Sequence of chain 1.B:
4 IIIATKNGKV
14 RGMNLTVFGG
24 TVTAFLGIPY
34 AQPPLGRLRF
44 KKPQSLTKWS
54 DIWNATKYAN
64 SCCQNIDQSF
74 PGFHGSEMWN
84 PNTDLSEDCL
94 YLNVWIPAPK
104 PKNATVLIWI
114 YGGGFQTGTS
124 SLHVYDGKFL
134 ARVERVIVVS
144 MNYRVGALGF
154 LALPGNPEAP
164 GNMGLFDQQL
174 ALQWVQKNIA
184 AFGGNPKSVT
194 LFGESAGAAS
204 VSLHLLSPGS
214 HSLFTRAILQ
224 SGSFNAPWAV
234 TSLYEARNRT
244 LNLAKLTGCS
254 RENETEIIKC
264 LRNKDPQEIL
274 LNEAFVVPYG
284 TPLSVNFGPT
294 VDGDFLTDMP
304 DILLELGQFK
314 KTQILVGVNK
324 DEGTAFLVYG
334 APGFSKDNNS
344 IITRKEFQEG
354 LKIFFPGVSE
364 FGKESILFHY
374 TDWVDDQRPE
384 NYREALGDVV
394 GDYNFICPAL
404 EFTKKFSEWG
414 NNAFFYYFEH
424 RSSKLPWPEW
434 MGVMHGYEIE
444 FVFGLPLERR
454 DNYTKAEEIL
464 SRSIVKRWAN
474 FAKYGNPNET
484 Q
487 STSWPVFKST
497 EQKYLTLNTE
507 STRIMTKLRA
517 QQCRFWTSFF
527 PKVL

The small molecule below binds the protein below.
Small molecule (SMILES): CC(=O)N[C@@H]1[C@@H](O)[C@H](O)[C@@H](CO)O[C@H]1O

Binding-site contacts:
Ligand atom O7 contacts residue ASN57 of chain 1.B at 4.2 Å.
Ligand atom C2 contacts residue ASN57 of chain 1.B at 2.4 Å.
Ligand atom C1 contacts residue ARG14 of chain 1.B at 4.3 Å.
Ligand atom C3 contacts residue ASN57 of chain 1.B at 3.7 Å.
Ligand atom O6 contacts residue ARG14 of chain 1.B at 4.1 Å.
Ligand atom C1 contacts residue ASN57 of chain 1.B at 1.4 Å.
Ligand atom N2 contacts residue ASN57 of chain 1.B at 2.8 Å (h-bond).
Ligand atom C5 contacts residue ASN57 of chain 1.B at 3.7 Å.
Ligand atom O5 contacts residue ARG14 of chain 1.B at 4.0 Å.
Ligand atom C7 contacts residue ASN57 of chain 1.B at 3.7 Å.
Ligand atom C4 contacts residue ASN57 of chain 1.B at 4.2 Å.
Ligand atom O5 contacts residue ASN57 of chain 1.B at 2.4 Å (h-bond).